A protein and the small-molecule ligand that binds it are described below.
Small molecule (SMILES): CCC(CC)O[C@@H]1C=C(C(=O)O)C[C@H](N)[C@H]1NC(C)=O

Binding-site contacts:
Ligand atom N4 contacts residue ASP70 of chain 2.B at 3.1 Å (salt-bridge).
Ligand atom O1A contacts residue ARG212 of chain 2.B at 2.9 Å (salt-bridge).
Ligand atom O1B contacts residue TYR321 of chain 2.B at 3.4 Å (h-bond).
Ligand atom C3 contacts residue ASP70 of chain 2.B at 3.3 Å.
Ligand atom C5 contacts residue ASP70 of chain 2.B at 3.9 Å.
Ligand atom C2 contacts residue TYR321 of chain 2.B at 2.9 Å (hydrophobic).
Ligand atom O10 contacts residue ASP70 of chain 2.B at 3.3 Å.
Ligand atom C1 contacts residue ARG287 of chain 2.B at 3.6 Å.
Ligand atom C9 contacts residue GLU197 of chain 2.B at 3.8 Å.
Ligand atom C3 contacts residue GLU38 of chain 2.B at 3.6 Å.
Ligand atom C7 contacts residue GLU197 of chain 2.B at 3.9 Å.
Ligand atom C6 contacts residue GLU197 of chain 2.B at 3.6 Å.
Ligand atom O1A contacts residue ARG287 of chain 2.B at 2.9 Å (salt-bridge).
Ligand atom C81 contacts residue ASN166 of chain 2.B at 3.9 Å.
Ligand atom C11 contacts residue ARG71 of chain 2.B at 4.0 Å.
Ligand atom C4 contacts residue TYR321 of chain 2.B at 3.6 Å (hydrophobic).
Ligand atom C3 contacts residue ARG37 of chain 2.B at 3.7 Å.
Ligand atom C9 contacts residue GLU196 of chain 2.B at 3.6 Å.
Ligand atom C4 contacts residue GLU197 of chain 2.B at 3.9 Å.
Ligand atom C91 contacts residue ASN214 of chain 2.B at 3.8 Å.
Ligand atom C4 contacts residue ASP70 of chain 2.B at 3.6 Å.
Ligand atom C7 contacts residue ARG212 of chain 2.B at 3.8 Å.
Ligand atom O1A contacts residue TYR321 of chain 2.B at 3.5 Å (h-bond).
Ligand atom N4 contacts residue GLU38 of chain 2.B at 2.8 Å (salt-bridge).
Ligand atom C1 contacts residue TYR321 of chain 2.B at 3.0 Å (hydrophobic).
Ligand atom C81 contacts residue ARG144 of chain 2.B at 3.5 Å.
Ligand atom C4 contacts residue GLU38 of chain 2.B at 3.6 Å.
Ligand atom C91 contacts residue ARG212 of chain 2.B at 3.7 Å.
Ligand atom C7 contacts residue TYR321 of chain 2.B at 3.2 Å (hydrophobic).
Ligand atom C11 contacts residue TRP98 of chain 2.B at 3.9 Å (hydrophobic).
Ligand atom C1 contacts residue ARG37 of chain 2.B at 4.0 Å.
Ligand atom O1B contacts residue ARG37 of chain 2.B at 2.9 Å (salt-bridge).
Ligand atom C82 contacts residue ARG144 of chain 2.B at 3.7 Å.
Ligand atom C3 contacts residue TYR321 of chain 2.B at 3.2 Å (hydrophobic).
Ligand atom C10 contacts residue ARG71 of chain 2.B at 3.9 Å.
Ligand atom C6 contacts residue TYR321 of chain 2.B at 3.8 Å (hydrophobic).
Ligand atom O1B contacts residue ARG287 of chain 2.B at 2.9 Å (salt-bridge).
Ligand atom O10 contacts residue ARG71 of chain 2.B at 2.8 Å (salt-bridge).
Ligand atom C91 contacts residue GLU196 of chain 2.B at 3.8 Å.
Ligand atom C1 contacts residue ARG212 of chain 2.B at 3.8 Å.

Sequence of chain 2.B:
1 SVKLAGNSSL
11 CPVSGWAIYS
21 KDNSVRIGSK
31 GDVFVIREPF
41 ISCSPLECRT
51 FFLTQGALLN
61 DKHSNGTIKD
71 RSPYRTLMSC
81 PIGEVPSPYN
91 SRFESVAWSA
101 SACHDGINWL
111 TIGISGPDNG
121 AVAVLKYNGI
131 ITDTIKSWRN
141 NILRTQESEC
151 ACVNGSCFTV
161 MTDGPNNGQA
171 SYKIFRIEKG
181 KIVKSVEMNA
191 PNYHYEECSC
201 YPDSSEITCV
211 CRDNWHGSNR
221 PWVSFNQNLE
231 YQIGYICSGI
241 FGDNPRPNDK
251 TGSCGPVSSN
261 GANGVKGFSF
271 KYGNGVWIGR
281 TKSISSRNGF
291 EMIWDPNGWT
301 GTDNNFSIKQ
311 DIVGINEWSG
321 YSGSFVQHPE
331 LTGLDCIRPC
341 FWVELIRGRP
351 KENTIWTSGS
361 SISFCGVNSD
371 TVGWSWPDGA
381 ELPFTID